Binding-site contacts:
Ligand atom C13 contacts residue TYR71 of chain 1.A at 3.3 Å (hydrophobic).
Ligand atom S1 contacts residue THR188 of chain 1.A at 3.6 Å.
Ligand atom C1 contacts residue LEU18 of chain 1.A at 3.6 Å (hydrophobic).
Ligand atom O5 contacts residue ADP1 of chain 1.D at 3.3 Å (h-bond).
Ligand atom C17 contacts residue TYR71 of chain 1.A at 3.6 Å (hydrophobic).
Ligand atom O1 contacts residue LEU18 of chain 1.A at 3.4 Å.
Ligand atom O5 contacts residue ARG212 of chain 1.A at 3.5 Å.
Ligand atom O4 contacts residue ARG212 of chain 1.A at 3.1 Å.
Ligand atom C22 contacts residue GLN61 of chain 1.A at 3.3 Å.
Ligand atom O5 contacts residue THR188 of chain 1.A at 2.7 Å (h-bond).
Ligand atom C6 contacts residue PRO34 of chain 1.A at 3.4 Å (hydrophobic).
Ligand atom N1 contacts residue ASP159 of chain 1.A at 2.7 Å (salt-bridge).
Ligand atom C9 contacts residue GLN61 of chain 1.A at 3.4 Å.
Ligand atom C19 contacts residue GLU209 of chain 1.A at 3.3 Å.
Ligand atom O5 contacts residue LYS215 of chain 1.A at 3.4 Å (salt-bridge).
Ligand atom C20 contacts residue ARG185 of chain 1.A at 3.6 Å.
Ligand atom C18 contacts residue ASP159 of chain 1.A at 3.7 Å.
Ligand atom C4 contacts residue GLU209 of chain 1.A at 3.4 Å.
Ligand atom C14 contacts residue GLY17 of chain 1.A at 3.2 Å.
Ligand atom C7 contacts residue PRO34 of chain 1.A at 3.6 Å (hydrophobic).
Ligand atom O5 contacts residue ARG185 of chain 1.A at 3.3 Å.
Ligand atom O2 contacts residue LEU18 of chain 1.A at 3.4 Å.
Ligand atom C15 contacts residue GLY17 of chain 1.A at 3.5 Å.
Ligand atom O5 contacts residue GLY184 of chain 1.A at 3.3 Å (h-bond).
Ligand atom C21 contacts residue ARG212 of chain 1.A at 3.2 Å.
Ligand atom C3 contacts residue ARG212 of chain 1.A at 3.1 Å.
Ligand atom C20 contacts residue ASP159 of chain 1.A at 3.5 Å.
Ligand atom C20 contacts residue ARG212 of chain 1.A at 3.5 Å.
Ligand atom C20 contacts residue THR188 of chain 1.A at 3.5 Å.
Ligand atom O5 contacts residue ASP159 of chain 1.A at 3.6 Å.
Ligand atom C2 contacts residue ARG212 of chain 1.A at 3.5 Å.
Ligand atom C15 contacts residue LEU18 of chain 1.A at 3.7 Å (hydrophobic).
Ligand atom C16 contacts residue ASP159 of chain 1.A at 3.5 Å.
Ligand atom O4 contacts residue GLU209 of chain 1.A at 2.8 Å (salt-bridge).
Ligand atom C4 contacts residue ARG212 of chain 1.A at 3.2 Å.
Ligand atom C12 contacts residue TYR71 of chain 1.A at 3.2 Å (hydrophobic).
Ligand atom C8 contacts residue PRO34 of chain 1.A at 3.6 Å (hydrophobic).
Ligand atom C1 contacts residue ARG212 of chain 1.A at 3.6 Å.
Ligand atom C14 contacts residue TYR71 of chain 1.A at 3.5 Å (hydrophobic).
Ligand atom O3 contacts residue TYR71 of chain 1.A at 2.7 Å (h-bond).

Sequence of chain 1.A:
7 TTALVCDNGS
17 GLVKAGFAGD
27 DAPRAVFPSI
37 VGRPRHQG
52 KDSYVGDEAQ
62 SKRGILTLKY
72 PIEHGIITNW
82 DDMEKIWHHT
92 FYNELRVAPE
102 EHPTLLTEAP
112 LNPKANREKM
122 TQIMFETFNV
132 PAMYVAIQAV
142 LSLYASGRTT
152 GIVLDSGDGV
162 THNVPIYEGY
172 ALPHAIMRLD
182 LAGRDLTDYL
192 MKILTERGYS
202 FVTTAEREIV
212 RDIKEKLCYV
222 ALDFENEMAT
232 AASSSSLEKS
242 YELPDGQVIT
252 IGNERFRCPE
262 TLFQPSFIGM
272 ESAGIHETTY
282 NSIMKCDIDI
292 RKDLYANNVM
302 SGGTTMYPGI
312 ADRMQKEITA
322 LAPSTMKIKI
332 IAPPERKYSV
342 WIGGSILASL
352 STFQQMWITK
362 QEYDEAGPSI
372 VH

This protein binds this small molecule.
Small molecule (SMILES): C/C1=C/C(=O)O[C@@H]2C[C@@H](CC[C@H](C)/C=C\C=C\CC1)O[C@@](O)([C@@H]1CSC(=O)N1)C2